Sequence of chain 1.E:
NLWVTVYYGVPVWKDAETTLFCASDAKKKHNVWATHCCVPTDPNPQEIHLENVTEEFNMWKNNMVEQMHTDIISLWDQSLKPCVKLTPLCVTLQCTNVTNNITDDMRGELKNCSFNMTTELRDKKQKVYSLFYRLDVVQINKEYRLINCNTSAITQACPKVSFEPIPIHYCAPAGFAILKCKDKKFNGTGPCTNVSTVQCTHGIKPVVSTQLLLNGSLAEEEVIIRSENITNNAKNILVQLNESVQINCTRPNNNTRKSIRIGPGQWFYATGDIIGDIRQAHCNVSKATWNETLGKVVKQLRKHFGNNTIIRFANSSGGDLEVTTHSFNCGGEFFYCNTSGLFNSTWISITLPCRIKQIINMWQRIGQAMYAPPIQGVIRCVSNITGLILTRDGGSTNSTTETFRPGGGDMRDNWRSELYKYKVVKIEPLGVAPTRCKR

This small molecule binds to this protein.
Small molecule (SMILES): CC(=O)N[C@@H]1[C@@H](O)[C@H](O)[C@@H](CO)O[C@H]1O

Binding-site contacts:
Ligand atom C2 contacts residue ASN135 of chain 1.E at 2.5 Å.
Ligand atom N2 contacts residue ASN135 of chain 1.E at 2.9 Å (h-bond).
Ligand atom C7 contacts residue ASN135 of chain 1.E at 3.4 Å.
Ligand atom C8 contacts residue ARG145 of chain 1.E at 3.7 Å.
Ligand atom C4 contacts residue ASN135 of chain 1.E at 4.2 Å.
Ligand atom C5 contacts residue ASN135 of chain 1.E at 3.7 Å.
Ligand atom C3 contacts residue ASN135 of chain 1.E at 3.8 Å.
Ligand atom N2 contacts residue GLY146 of chain 1.E at 4.4 Å.
Ligand atom C8 contacts residue ASN135 of chain 1.E at 4.5 Å.
Ligand atom C1 contacts residue ASN135 of chain 1.E at 1.4 Å.
Ligand atom O5 contacts residue ASN135 of chain 1.E at 2.4 Å (h-bond).
Ligand atom O7 contacts residue ASN135 of chain 1.E at 3.6 Å.